A small-molecule ligand and the protein it binds are described below.
Small molecule (SMILES): CC(=O)N[C@@H]1[C@@H](O)[C@H](O)[C@@H](CO)O[C@H]1O

Binding-site contacts:
Ligand atom C5 contacts residue ASN154 of chain 1.D at 3.2 Å.
Ligand atom C2 contacts residue ASN154 of chain 1.D at 2.5 Å.
Ligand atom C7 contacts residue THR156 of chain 1.D at 4.3 Å.
Ligand atom C6 contacts residue GLU150 of chain 1.D at 4.4 Å.
Ligand atom O5 contacts residue GLU150 of chain 1.D at 3.5 Å.
Ligand atom N2 contacts residue ASN154 of chain 1.D at 2.5 Å (h-bond).
Ligand atom O7 contacts residue THR156 of chain 1.D at 4.0 Å.
Ligand atom C4 contacts residue ASN154 of chain 1.D at 4.0 Å.
Ligand atom O7 contacts residue ASN154 of chain 1.D at 3.8 Å.
Ligand atom O6 contacts residue GLU150 of chain 1.D at 3.6 Å.
Ligand atom C8 contacts residue ASN154 of chain 1.D at 3.6 Å.
Ligand atom C6 contacts residue ASN154 of chain 1.D at 4.5 Å.
Ligand atom C1 contacts residue ASN154 of chain 1.D at 1.5 Å.
Ligand atom O6 contacts residue GLU147 of chain 1.D at 3.9 Å.
Ligand atom N2 contacts residue THR156 of chain 1.D at 4.0 Å.
Ligand atom O5 contacts residue ASN154 of chain 1.D at 2.4 Å (h-bond).
Ligand atom C7 contacts residue ASN154 of chain 1.D at 3.0 Å.
Ligand atom C3 contacts residue ASN154 of chain 1.D at 3.4 Å.
Ligand atom C1 contacts residue GLU150 of chain 1.D at 4.2 Å.
Ligand atom C6 contacts residue GLU147 of chain 1.D at 3.6 Å.

Sequence of chain 1.D:
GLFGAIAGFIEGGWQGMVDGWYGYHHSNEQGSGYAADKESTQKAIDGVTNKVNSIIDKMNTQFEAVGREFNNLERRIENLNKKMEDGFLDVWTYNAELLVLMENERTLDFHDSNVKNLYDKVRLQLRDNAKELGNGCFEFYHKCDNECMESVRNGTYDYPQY